Binding-site contacts:
Ligand atom N3 contacts residue LEU492 of chain 1.D at 3.2 Å (h-bond).
Ligand atom C21 contacts residue CYS572 of chain 1.D at 3.4 Å (hydrophobic).
Ligand atom C16 contacts residue LYS615 of chain 1.D at 3.2 Å.
Ligand atom O1 contacts residue THR509 of chain 1.D at 3.2 Å (h-bond).
Ligand atom C25 contacts residue LYS512 of chain 1.D at 3.8 Å.
Ligand atom N2 contacts residue VAL497 of chain 1.D at 3.6 Å.
Ligand atom C16 contacts residue ASN616 of chain 1.D at 3.7 Å.
Ligand atom C24 contacts residue PHE618 of chain 1.D at 3.7 Å (hydrophobic).
Ligand atom C contacts residue PRO500 of chain 1.D at 3.5 Å (hydrophobic).
Ligand atom C20 contacts residue VAL573 of chain 1.D at 3.7 Å (hydrophobic).
Ligand atom C23 contacts residue PRO496 of chain 1.D at 3.7 Å (hydrophobic).
Ligand atom C8 contacts residue MET508 of chain 1.D at 3.5 Å (hydrophobic).
Ligand atom N1 contacts residue VAL497 of chain 1.D at 3.6 Å.
Ligand atom C15 contacts residue VAL497 of chain 1.D at 3.6 Å (hydrophobic).
Ligand atom C7 contacts residue PRO510 of chain 1.D at 3.8 Å (hydrophobic).
Ligand atom C26 contacts residue LYS615 of chain 1.D at 3.2 Å.
Ligand atom C6 contacts residue PRO510 of chain 1.D at 3.5 Å (hydrophobic).
Ligand atom N2 contacts residue LYS615 of chain 1.D at 3.2 Å (salt-bridge).
Ligand atom C8 contacts residue PRO510 of chain 1.D at 3.5 Å (hydrophobic).
Ligand atom N3 contacts residue PHE618 of chain 1.D at 3.8 Å.
Ligand atom N3 contacts residue PRO496 of chain 1.D at 3.4 Å.
Ligand atom C19 contacts residue CYS535 of chain 1.D at 3.6 Å (hydrophobic).
Ligand atom N contacts residue VAL497 of chain 1.D at 3.5 Å.
Ligand atom C9 contacts residue MET508 of chain 1.D at 3.3 Å (hydrophobic).
Ligand atom C24 contacts residue SER511 of chain 1.D at 3.3 Å.
Ligand atom C16 contacts residue VAL497 of chain 1.D at 3.5 Å (hydrophobic).
Ligand atom C15 contacts residue LYS615 of chain 1.D at 3.7 Å.
Ligand atom C24 contacts residue LEU492 of chain 1.D at 3.8 Å (hydrophobic).
Ligand atom N3 contacts residue VAL493 of chain 1.D at 3.7 Å.
Ligand atom C19 contacts residue VAL493 of chain 1.D at 3.8 Å (hydrophobic).
Ligand atom N1 contacts residue LYS615 of chain 1.D at 3.7 Å.
Ligand atom C23 contacts residue VAL493 of chain 1.D at 3.3 Å (hydrophobic).
Ligand atom C22 contacts residue LYS615 of chain 1.D at 3.5 Å.
Ligand atom N1 contacts residue ASN616 of chain 1.D at 3.4 Å.
Ligand atom S1 contacts residue LYS615 of chain 1.D at 3.7 Å.
Ligand atom C5 contacts residue PRO510 of chain 1.D at 3.6 Å (hydrophobic).
Ligand atom C21 contacts residue ASN616 of chain 1.D at 3.6 Å.
Ligand atom O2 contacts residue LYS615 of chain 1.D at 3.7 Å.
Ligand atom C17 contacts residue ASN616 of chain 1.D at 3.4 Å.
Ligand atom O contacts residue GLY507 of chain 1.D at 3.4 Å.

This protein binds this small molecule.
Small molecule (SMILES): Cc1cc(OCc2nnc(SC3CCCC3)n2-c2cccnc2)ccc1-c1ccc(S(C)(=O)=O)cc1

Sequence of chain 1.D:
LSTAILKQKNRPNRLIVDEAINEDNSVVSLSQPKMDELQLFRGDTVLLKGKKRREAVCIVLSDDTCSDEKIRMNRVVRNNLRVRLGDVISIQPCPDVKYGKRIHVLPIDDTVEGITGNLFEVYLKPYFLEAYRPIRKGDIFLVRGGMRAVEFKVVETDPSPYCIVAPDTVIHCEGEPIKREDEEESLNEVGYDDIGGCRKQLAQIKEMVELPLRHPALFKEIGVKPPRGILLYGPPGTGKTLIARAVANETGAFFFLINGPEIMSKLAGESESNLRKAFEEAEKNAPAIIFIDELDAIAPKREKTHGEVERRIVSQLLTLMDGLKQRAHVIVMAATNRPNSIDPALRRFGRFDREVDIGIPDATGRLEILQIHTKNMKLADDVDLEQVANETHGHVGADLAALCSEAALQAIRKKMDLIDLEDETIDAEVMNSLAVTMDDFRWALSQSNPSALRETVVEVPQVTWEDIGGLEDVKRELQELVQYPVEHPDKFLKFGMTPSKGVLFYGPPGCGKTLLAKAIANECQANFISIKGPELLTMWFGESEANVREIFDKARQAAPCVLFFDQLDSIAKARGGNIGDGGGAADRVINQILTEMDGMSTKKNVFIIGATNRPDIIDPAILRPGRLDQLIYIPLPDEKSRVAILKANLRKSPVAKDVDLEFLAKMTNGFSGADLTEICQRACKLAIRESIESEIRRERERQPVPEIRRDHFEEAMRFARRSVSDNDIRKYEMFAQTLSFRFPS